Sequence of chain 1.G:
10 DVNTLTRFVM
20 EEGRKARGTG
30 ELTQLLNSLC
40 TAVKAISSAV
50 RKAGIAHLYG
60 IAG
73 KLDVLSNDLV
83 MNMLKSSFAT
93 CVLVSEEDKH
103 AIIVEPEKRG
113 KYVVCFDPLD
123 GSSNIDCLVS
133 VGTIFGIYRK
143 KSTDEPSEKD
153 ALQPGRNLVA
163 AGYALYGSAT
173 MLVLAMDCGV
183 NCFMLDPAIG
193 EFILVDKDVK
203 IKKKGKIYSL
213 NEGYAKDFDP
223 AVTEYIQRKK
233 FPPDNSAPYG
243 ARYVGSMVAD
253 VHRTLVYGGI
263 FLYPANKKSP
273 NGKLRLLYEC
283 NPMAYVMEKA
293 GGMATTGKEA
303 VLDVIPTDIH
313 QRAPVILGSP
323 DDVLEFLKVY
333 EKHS

Sequence of chain 1.E:
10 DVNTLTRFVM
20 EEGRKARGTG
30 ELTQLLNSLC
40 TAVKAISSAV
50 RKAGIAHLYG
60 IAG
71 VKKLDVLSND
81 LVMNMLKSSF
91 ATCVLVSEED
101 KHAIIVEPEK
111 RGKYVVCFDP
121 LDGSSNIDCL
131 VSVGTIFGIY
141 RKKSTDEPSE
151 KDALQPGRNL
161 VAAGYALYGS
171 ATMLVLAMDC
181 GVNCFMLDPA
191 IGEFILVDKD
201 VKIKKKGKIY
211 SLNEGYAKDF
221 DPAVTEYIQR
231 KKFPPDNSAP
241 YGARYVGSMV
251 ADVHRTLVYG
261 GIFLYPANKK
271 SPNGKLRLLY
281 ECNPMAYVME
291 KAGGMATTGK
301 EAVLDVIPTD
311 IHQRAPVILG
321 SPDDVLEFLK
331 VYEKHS

The small molecule below binds the protein below.
Small molecule (SMILES): Cn1nc(Cl)c(Cl)c1Oc1ccc(S(=O)(=O)NC(=O)Nc2ncc(Br)s2)cc1

Binding-site contacts:
Ligand atom O28 contacts residue GLY29 of chain 1.E at 3.1 Å.
Ligand atom S16 contacts residue GLY29 of chain 1.E at 3.5 Å (h-bond).
Ligand atom O18 contacts residue THR32 of chain 1.E at 3.3 Å (h-bond).
Ligand atom O28 contacts residue THR32 of chain 1.E at 2.8 Å (h-bond).
Ligand atom O17 contacts residue THR28 of chain 1.E at 3.6 Å.
Ligand atom N8 contacts residue LEU31 of chain 1.E at 3.7 Å.
Ligand atom N19 contacts residue GLY22 of chain 1.E at 3.7 Å.
Ligand atom N26 contacts residue GLY27 of chain 1.E at 3.2 Å (h-bond).
Ligand atom BR25 contacts residue 95G1 of chain 1.O at 3.8 Å.
Ligand atom C10 contacts residue LEU31 of chain 1.E at 3.8 Å (hydrophobic).
Ligand atom C13 contacts residue THR32 of chain 1.E at 3.6 Å.
Ligand atom C11 contacts residue ALA25 of chain 1.E at 3.6 Å (hydrophobic).
Ligand atom N26 contacts residue GLY22 of chain 1.E at 3.2 Å (h-bond).
Ligand atom O17 contacts residue GLY27 of chain 1.E at 3.3 Å.
Ligand atom CL1 contacts residue LEU176 of chain 1.E at 3.4 Å.
Ligand atom C21 contacts residue 95G1 of chain 1.O at 3.4 Å.
Ligand atom N8 contacts residue MET178 of chain 1.E at 3.8 Å.
Ligand atom N20 contacts residue 95G1 of chain 1.O at 3.4 Å.
Ligand atom N19 contacts residue THR28 of chain 1.E at 3.7 Å.
Ligand atom N19 contacts residue GLY29 of chain 1.E at 3.1 Å (h-bond).
Ligand atom N19 contacts residue GLY27 of chain 1.E at 3.2 Å.
Ligand atom C27 contacts residue GLY29 of chain 1.E at 3.2 Å.
Ligand atom O18 contacts residue GLU30 of chain 1.E at 3.3 Å (salt-bridge).
Ligand atom C13 contacts residue LEU31 of chain 1.E at 3.8 Å (hydrophobic).
Ligand atom C1 contacts residue MET178 of chain 1.E at 3.6 Å (hydrophobic).
Ligand atom O18 contacts residue LEU31 of chain 1.E at 3.1 Å (h-bond).
Ligand atom N8 contacts residue ALA162 of chain 1.E at 3.8 Å.
Ligand atom N4 contacts residue LEU31 of chain 1.E at 3.6 Å.
Ligand atom O18 contacts residue GLY29 of chain 1.E at 3.1 Å.
Ligand atom CL1 contacts residue LEU35 of chain 1.E at 3.5 Å.
Ligand atom C3 contacts residue MET178 of chain 1.E at 3.7 Å (hydrophobic).
Ligand atom C27 contacts residue GLY22 of chain 1.E at 3.6 Å.
Ligand atom C9 contacts residue LEU31 of chain 1.E at 3.7 Å (hydrophobic).
Ligand atom N4 contacts residue MET178 of chain 1.E at 3.6 Å.
Ligand atom CL1 contacts residue ALA162 of chain 1.E at 3.7 Å.
Ligand atom C27 contacts residue GLY27 of chain 1.E at 3.7 Å.
Ligand atom N26 contacts residue GLY29 of chain 1.E at 3.8 Å.
Ligand atom C22 contacts residue 95G1 of chain 1.O at 3.7 Å.
Ligand atom C14 contacts residue ALA25 of chain 1.E at 3.7 Å (hydrophobic).
Ligand atom O17 contacts residue GLY29 of chain 1.E at 3.8 Å.